Sequence of chain 1.A:
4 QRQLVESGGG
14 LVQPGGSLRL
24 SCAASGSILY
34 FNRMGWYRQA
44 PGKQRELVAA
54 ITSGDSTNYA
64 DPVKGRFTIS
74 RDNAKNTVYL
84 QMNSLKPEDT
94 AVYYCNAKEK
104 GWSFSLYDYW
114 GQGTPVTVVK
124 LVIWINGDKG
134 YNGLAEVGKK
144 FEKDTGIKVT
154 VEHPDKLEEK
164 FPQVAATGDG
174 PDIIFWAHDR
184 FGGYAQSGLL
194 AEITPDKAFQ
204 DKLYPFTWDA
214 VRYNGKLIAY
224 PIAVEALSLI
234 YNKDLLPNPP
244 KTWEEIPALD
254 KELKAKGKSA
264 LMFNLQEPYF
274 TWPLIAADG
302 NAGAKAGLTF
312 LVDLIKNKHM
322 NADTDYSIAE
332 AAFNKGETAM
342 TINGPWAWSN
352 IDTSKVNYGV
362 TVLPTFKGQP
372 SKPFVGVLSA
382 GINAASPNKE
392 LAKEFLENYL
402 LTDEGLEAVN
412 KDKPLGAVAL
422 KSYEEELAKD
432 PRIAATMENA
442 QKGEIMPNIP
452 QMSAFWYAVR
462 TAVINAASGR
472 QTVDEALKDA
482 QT

Binding-site contacts:
Ligand atom O2 contacts residue LYS132 of chain 1.A at 2.7 Å (salt-bridge).
Ligand atom C2 contacts residue GLU228 of chain 1.A at 3.9 Å.
Ligand atom C2 contacts residue TRP457 of chain 1.A at 4.0 Å (hydrophobic).
Ligand atom O1 contacts residue ASP131 of chain 1.A at 2.7 Å (salt-bridge).
Ligand atom O2 contacts residue GLU228 of chain 1.A at 3.0 Å (salt-bridge).
Ligand atom O3 contacts residue TRP179 of chain 1.A at 3.8 Å.
Ligand atom C6 contacts residue PRO271 of chain 1.A at 3.7 Å (hydrophobic).
Ligand atom O6 contacts residue TYR272 of chain 1.A at 3.3 Å.
Ligand atom C1 contacts residue TRP347 of chain 1.A at 3.7 Å (hydrophobic).
Ligand atom O1 contacts residue ASN129 of chain 1.A at 3.7 Å.
Ligand atom C3 contacts residue ASP182 of chain 1.A at 3.7 Å.
Ligand atom O3 contacts residue TRP457 of chain 1.A at 3.5 Å (h-bond).
Ligand atom C4 contacts residue TRP457 of chain 1.A at 3.7 Å (hydrophobic).
Ligand atom O5 contacts residue TYR272 of chain 1.A at 3.1 Å.
Ligand atom O1 contacts residue LYS132 of chain 1.A at 2.8 Å (salt-bridge).
Ligand atom C3 contacts residue TRP457 of chain 1.A at 4.0 Å (hydrophobic).
Ligand atom C4 contacts residue TYR272 of chain 1.A at 4.0 Å (hydrophobic).
Ligand atom O2 contacts residue TRP347 of chain 1.A at 3.9 Å.
Ligand atom C2 contacts residue TRP347 of chain 1.A at 3.8 Å (hydrophobic).
Ligand atom O3 contacts residue ASP182 of chain 1.A at 2.7 Å (salt-bridge).
Ligand atom O3 contacts residue ARG183 of chain 1.A at 3.2 Å (salt-bridge).
Ligand atom C6 contacts residue GLU270 of chain 1.A at 3.6 Å.
Ligand atom O4 contacts residue ARG183 of chain 1.A at 3.1 Å (salt-bridge).
Ligand atom C3 contacts residue TRP179 of chain 1.A at 3.7 Å (hydrophobic).
Ligand atom O4 contacts residue ARG461 of chain 1.A at 3.9 Å.
Ligand atom O3 contacts residue ALA180 of chain 1.A at 3.4 Å.
Ligand atom O4 contacts residue TRP179 of chain 1.A at 3.8 Å.
Ligand atom C1 contacts residue TYR272 of chain 1.A at 3.6 Å (hydrophobic).
Ligand atom C2 contacts residue ASP182 of chain 1.A at 3.5 Å.
Ligand atom C1 contacts residue LYS132 of chain 1.A at 3.8 Å.
Ligand atom O2 contacts residue TRP179 of chain 1.A at 3.4 Å (h-bond).
Ligand atom O6 contacts residue PHE273 of chain 1.A at 3.6 Å.
Ligand atom C2 contacts residue LYS132 of chain 1.A at 3.8 Å.
Ligand atom O6 contacts residue PRO271 of chain 1.A at 3.4 Å.
Ligand atom C1 contacts residue ASP131 of chain 1.A at 3.6 Å.
Ligand atom O2 contacts residue ASP182 of chain 1.A at 2.7 Å (salt-bridge).
Ligand atom C6 contacts residue TYR272 of chain 1.A at 3.7 Å (hydrophobic).
Ligand atom O2 contacts residue ALA180 of chain 1.A at 3.5 Å.
Ligand atom O6 contacts residue GLU270 of chain 1.A at 2.8 Å (salt-bridge).
Ligand atom C6 contacts residue TRP457 of chain 1.A at 3.8 Å (hydrophobic).

This protein binds this small molecule.
Small molecule (SMILES): OC[C@H]1O[C@H](O[C@H]2[C@H](O)[C@@H](O)[C@@H](O)O[C@@H]2CO)[C@H](O)[C@@H](O)[C@@H]1O